Binding-site contacts:
Ligand atom C2 contacts residue ARG257 of chain 1.B at 3.7 Å.
Ligand atom O1 contacts residue GLY219 of chain 1.B at 3.4 Å (h-bond).
Ligand atom O1 contacts residue LYS223 of chain 1.B at 2.8 Å (salt-bridge).
Ligand atom C5 contacts residue ASN117 of chain 1.B at 3.5 Å.
Ligand atom N4 contacts residue MET141 of chain 1.B at 3.5 Å (h-bond).
Ligand atom C5 contacts residue ASP58 of chain 1.B at 4.2 Å.
Ligand atom N5 contacts residue ASP187 of chain 1.B at 2.8 Å (salt-bridge).
Ligand atom C5 contacts residue ARG257 of chain 1.B at 3.4 Å.
Ligand atom C2 contacts residue LYS223 of chain 1.B at 3.9 Å.
Ligand atom C4 contacts residue ARG257 of chain 1.B at 4.1 Å.
Ligand atom C1 contacts residue ILE119 of chain 1.B at 3.9 Å (hydrophobic).
Ligand atom N2 contacts residue ILE119 of chain 1.B at 4.0 Å.
Ligand atom C3 contacts residue MET141 of chain 1.B at 3.8 Å (hydrophobic).
Ligand atom C4 contacts residue MET141 of chain 1.B at 3.9 Å (hydrophobic).
Ligand atom C4 contacts residue ASP187 of chain 1.B at 3.2 Å.
Ligand atom C5 contacts residue ILE119 of chain 1.B at 3.9 Å (hydrophobic).
Ligand atom N3 contacts residue PHE192 of chain 1.B at 3.5 Å.
Ligand atom O2 contacts residue LYS223 of chain 1.B at 3.7 Å.
Ligand atom O1 contacts residue MET141 of chain 1.B at 4.2 Å.
Ligand atom N4 contacts residue ASP187 of chain 1.B at 2.6 Å (salt-bridge).
Ligand atom C3 contacts residue ASP187 of chain 1.B at 3.7 Å.
Ligand atom O1 contacts residue ASP187 of chain 1.B at 4.0 Å.
Ligand atom N1 contacts residue ARG257 of chain 1.B at 3.8 Å.
Ligand atom N1 contacts residue ILE119 of chain 1.B at 3.8 Å.
Ligand atom N5 contacts residue ASN117 of chain 1.B at 2.8 Å (h-bond).
Ligand atom C5 contacts residue ASP98 of chain 1.B at 3.5 Å.
Ligand atom N1 contacts residue ASN117 of chain 1.B at 3.2 Å (h-bond).
Ligand atom N5 contacts residue LEU217 of chain 1.B at 3.5 Å.
Ligand atom C1 contacts residue ARG257 of chain 1.B at 3.6 Å.
Ligand atom N3 contacts residue ARG257 of chain 1.B at 3.5 Å (salt-bridge).
Ligand atom O1 contacts residue PHE192 of chain 1.B at 3.8 Å.
Ligand atom O2 contacts residue PHE192 of chain 1.B at 3.6 Å.
Ligand atom O2 contacts residue ARG257 of chain 1.B at 3.2 Å (salt-bridge).
Ligand atom N5 contacts residue CYS139 of chain 1.B at 4.1 Å.
Ligand atom N2 contacts residue ARG257 of chain 1.B at 3.2 Å.
Ligand atom C3 contacts residue PHE192 of chain 1.B at 4.0 Å (hydrophobic).
Ligand atom C3 contacts residue LYS223 of chain 1.B at 3.7 Å.
Ligand atom N3 contacts residue LYS223 of chain 1.B at 3.0 Å (salt-bridge).
Ligand atom C4 contacts residue ASN117 of chain 1.B at 3.7 Å.
Ligand atom C2 contacts residue PHE192 of chain 1.B at 3.8 Å (hydrophobic).

Sequence of chain 1.B:
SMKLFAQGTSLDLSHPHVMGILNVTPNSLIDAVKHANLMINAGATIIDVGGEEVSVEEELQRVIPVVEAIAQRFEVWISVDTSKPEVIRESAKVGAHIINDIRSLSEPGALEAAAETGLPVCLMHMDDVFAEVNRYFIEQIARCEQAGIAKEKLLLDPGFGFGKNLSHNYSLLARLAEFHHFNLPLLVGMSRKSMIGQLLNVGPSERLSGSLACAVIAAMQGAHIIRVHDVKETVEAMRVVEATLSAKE

This protein binds this small molecule.
Small molecule (SMILES): CNc1nc(N)[nH]c(=O)c1N=O